Sequence of chain 1.A:
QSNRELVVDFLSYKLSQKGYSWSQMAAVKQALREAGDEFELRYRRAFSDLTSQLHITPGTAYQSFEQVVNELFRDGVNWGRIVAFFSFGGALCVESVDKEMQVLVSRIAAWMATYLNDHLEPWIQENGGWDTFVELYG

The protein below binds the small molecule below.
Small molecule (SMILES): CN(C)CC[C@H](CSc1ccccc1)Nc1ccc(S(=O)(=O)NC(=O)c2ccc(N3CCN(Cc4cccc(-c5ccccc5)c4)CC3)cc2)cc1[N+](=O)[O-]

Binding-site contacts:
Ligand atom N3 contacts residue ASN85 of chain 1.A at 3.7 Å.
Ligand atom N6 contacts residue GLU45 of chain 1.A at 2.6 Å (salt-bridge).
Ligand atom C22 contacts residue GLY87 of chain 1.A at 3.6 Å.
Ligand atom C15 contacts residue TYR50 of chain 1.A at 3.7 Å (hydrophobic).
Ligand atom C24 contacts residue EDO1 of chain 1.J at 3.5 Å.
Ligand atom C29 contacts residue TYR144 of chain 1.A at 3.4 Å (hydrophobic).
Ligand atom C35 contacts residue GLU45 of chain 1.A at 3.6 Å.
Ligand atom O4 contacts residue ALA42 of chain 1.A at 3.5 Å.
Ligand atom C42 contacts residue ALA42 of chain 1.A at 3.7 Å (hydrophobic).
Ligand atom C10 contacts residue LEU57 of chain 1.A at 3.2 Å (hydrophobic).
Ligand atom C9 contacts residue LEU57 of chain 1.A at 3.2 Å (hydrophobic).
Ligand atom O1 contacts residue EDO1 of chain 1.J at 3.5 Å (h-bond).
Ligand atom C40 contacts residue PHE46 of chain 1.A at 3.6 Å (hydrophobic).
Ligand atom C40 contacts residue GLY87 of chain 1.A at 3.6 Å.
Ligand atom N3 contacts residue GLY87 of chain 1.A at 3.5 Å.
Ligand atom O3 contacts residue TRP86 of chain 1.A at 3.6 Å (h-bond).
Ligand atom O5 contacts residue GLY87 of chain 1.A at 3.7 Å.
Ligand atom O3 contacts residue ASN85 of chain 1.A at 3.6 Å.
Ligand atom C1 contacts residue GLU78 of chain 1.A at 3.1 Å.
Ligand atom S2 contacts residue GLU45 of chain 1.A at 3.5 Å (salt-bridge).
Ligand atom C33 contacts residue GLU45 of chain 1.A at 3.3 Å.
Ligand atom O3 contacts residue GLY87 of chain 1.A at 3.1 Å (h-bond).
Ligand atom O5 contacts residue PHE140 of chain 1.A at 3.4 Å.
Ligand atom N5 contacts residue TYR144 of chain 1.A at 3.4 Å.
Ligand atom C20 contacts residue TYR50 of chain 1.A at 3.5 Å (hydrophobic).
Ligand atom N2 contacts residue PHE46 of chain 1.A at 3.7 Å.
Ligand atom C36 contacts residue GLU45 of chain 1.A at 3.5 Å.
Ligand atom C26 contacts residue TYR144 of chain 1.A at 3.7 Å (hydrophobic).
Ligand atom C30 contacts residue GLY87 of chain 1.A at 3.5 Å.
Ligand atom C2 contacts residue GLU78 of chain 1.A at 3.3 Å.
Ligand atom C27 contacts residue TYR144 of chain 1.A at 3.5 Å (hydrophobic).
Ligand atom O5 contacts residue VAL90 of chain 1.A at 3.5 Å.
Ligand atom C19 contacts residue TYR50 of chain 1.A at 3.6 Å (hydrophobic).
Ligand atom N4 contacts residue TYR144 of chain 1.A at 3.5 Å.
Ligand atom C32 contacts residue GLU45 of chain 1.A at 3.7 Å.
Ligand atom C34 contacts residue GLU45 of chain 1.A at 3.2 Å.
Ligand atom C28 contacts residue TYR144 of chain 1.A at 3.3 Å (hydrophobic).
Ligand atom C3 contacts residue ARG81 of chain 1.A at 3.5 Å.
Ligand atom O4 contacts residue TYR144 of chain 1.A at 3.4 Å.
Ligand atom C2 contacts residue ARG81 of chain 1.A at 3.5 Å.